Sequence of chain 1.A:
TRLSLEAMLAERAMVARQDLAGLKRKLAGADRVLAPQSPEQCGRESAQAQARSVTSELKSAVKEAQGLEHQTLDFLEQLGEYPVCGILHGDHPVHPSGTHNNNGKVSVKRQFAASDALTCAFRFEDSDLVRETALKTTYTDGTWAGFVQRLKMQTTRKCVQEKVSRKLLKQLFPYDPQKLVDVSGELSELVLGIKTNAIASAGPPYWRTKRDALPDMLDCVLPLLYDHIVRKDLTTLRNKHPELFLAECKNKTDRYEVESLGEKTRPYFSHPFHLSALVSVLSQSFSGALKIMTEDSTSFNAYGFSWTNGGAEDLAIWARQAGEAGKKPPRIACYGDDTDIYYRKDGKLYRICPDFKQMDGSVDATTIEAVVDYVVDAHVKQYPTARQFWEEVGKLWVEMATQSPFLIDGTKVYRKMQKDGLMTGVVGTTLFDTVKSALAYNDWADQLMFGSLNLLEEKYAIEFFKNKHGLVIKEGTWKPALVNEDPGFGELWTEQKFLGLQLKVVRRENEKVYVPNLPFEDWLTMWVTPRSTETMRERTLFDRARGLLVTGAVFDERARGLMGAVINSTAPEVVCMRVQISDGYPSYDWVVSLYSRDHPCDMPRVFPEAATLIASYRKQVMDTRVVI

Binding-site contacts:
Ligand atom C1' contacts residue TYR362 of chain 1.B at 3.3 Å (hydrophobic).
Ligand atom N3 contacts residue A4 of chain 1.G at 2.9 Å (h-bond).
Ligand atom N6 contacts residue U6 of chain 1.G at 2.9 Å (h-bond).
Ligand atom O4' contacts residue TYR330 of chain 1.B at 3.2 Å.
Ligand atom N1 contacts residue U8 of chain 1.G at 2.9 Å (h-bond).
Ligand atom OP2 contacts residue ALA227 of chain 1.B at 3.2 Å.
Ligand atom O4 contacts residue A4 of chain 1.G at 3.1 Å (h-bond).
Ligand atom OP1 contacts residue LYS237 of chain 1.B at 2.6 Å (salt-bridge).
Ligand atom N1 contacts residue U7 of chain 1.G at 2.8 Å (h-bond).
Ligand atom N1 contacts residue U6 of chain 1.G at 2.9 Å (h-bond).
Ligand atom O4 contacts residue A3 of chain 1.G at 3.0 Å (h-bond).
Ligand atom N1 contacts residue 2KH1 of chain 1.O at 2.6 Å (h-bond).
Ligand atom C2 contacts residue 2KH1 of chain 1.O at 3.3 Å.
Ligand atom O4' contacts residue GLY452 of chain 1.B at 3.0 Å (h-bond).
Ligand atom N3 contacts residue GLY452 of chain 1.B at 3.2 Å.
Ligand atom O2' contacts residue SER333 of chain 1.B at 2.8 Å (h-bond).
Ligand atom OP2 contacts residue ARG25 of chain 1.A at 3.1 Å (salt-bridge).
Ligand atom N6 contacts residue U7 of chain 1.G at 3.0 Å (h-bond).
Ligand atom O2' contacts residue GLY331 of chain 1.B at 3.0 Å (h-bond).
Ligand atom O2' contacts residue GLY452 of chain 1.B at 2.7 Å (h-bond).
Ligand atom N3 contacts residue A5 of chain 1.G at 2.9 Å (h-bond).
Ligand atom O3' contacts residue SER333 of chain 1.B at 3.2 Å (h-bond).
Ligand atom O2 contacts residue A3 of chain 1.G at 3.3 Å (h-bond).
Ligand atom O4 contacts residue A5 of chain 1.G at 3.0 Å (h-bond).
Ligand atom O2' contacts residue TYR330 of chain 1.B at 2.3 Å (h-bond).
Ligand atom N9 contacts residue TYR295 of chain 1.B at 3.1 Å.
Ligand atom C8 contacts residue TYR295 of chain 1.B at 3.0 Å (hydrophobic).
Ligand atom OP1 contacts residue LYS277 of chain 1.B at 2.7 Å (salt-bridge).
Ligand atom N6 contacts residue U8 of chain 1.G at 3.0 Å (h-bond).
Ligand atom N3 contacts residue A3 of chain 1.G at 3.0 Å (h-bond).
Ligand atom C2 contacts residue U7 of chain 1.G at 3.3 Å.
Ligand atom OP1 contacts residue GLN311 of chain 1.B at 2.9 Å (h-bond).
Ligand atom O2 contacts residue A5 of chain 1.G at 3.3 Å (h-bond).
Ligand atom N6 contacts residue 2KH1 of chain 1.O at 2.9 Å (h-bond).
Ligand atom OP1 contacts residue SER307 of chain 1.B at 2.9 Å (h-bond).
Ligand atom OP1 contacts residue TYR295 of chain 1.B at 2.6 Å (h-bond).
Ligand atom OP2 contacts residue SER228 of chain 1.B at 2.9 Å (h-bond).
Ligand atom O4' contacts residue TYR295 of chain 1.B at 3.0 Å.
Ligand atom O2' contacts residue GLY455 of chain 1.B at 3.2 Å (h-bond).
Ligand atom OP2 contacts residue ILE226 of chain 1.B at 3.0 Å (h-bond).

This small molecule binds to this protein.
Small molecule (SMILES): Nc1ccn([C@@H]2O[C@H](COP(=O)=O)[C@@H](O[P](=O)(O)OC[C@H]3O[C@@H](n4cnc5c(N)ncnc54)[C@H](O)[C@@H]3O[P](=O)(O)OC[C@H]3O[C@@H](n4cnc5c(N)ncnc54)[C@H](O)[C@@H]3O[P](=O)(O)OC[C@H]3O[C@@H](n4cnc5c(N)ncnc54)[C@H](O)[C@@H]3O[P](=O)(O)OC[C@H]3O[C@@H](n4cnc5c(N)ncnc54)[C@H](O)[C@@H]3O[P](=O)(O)OC[C@H]3O[C@@H](n4ccc(=O)[nH]c4=O)[C@H](O)[C@@H]3O[P](=O)(O)OC[C@H]3O[C@@H](n4ccc(=O)[nH]c4=O)[C@H](O)[C@@H]3O[P](=O)(O)OC[C@H]3O[C@@H](n4ccc(=O)[nH]c4=O)[C@H](O)[C@@H]3O)[C@H]2O)c(=O)n1

Sequence of chain 1.B:
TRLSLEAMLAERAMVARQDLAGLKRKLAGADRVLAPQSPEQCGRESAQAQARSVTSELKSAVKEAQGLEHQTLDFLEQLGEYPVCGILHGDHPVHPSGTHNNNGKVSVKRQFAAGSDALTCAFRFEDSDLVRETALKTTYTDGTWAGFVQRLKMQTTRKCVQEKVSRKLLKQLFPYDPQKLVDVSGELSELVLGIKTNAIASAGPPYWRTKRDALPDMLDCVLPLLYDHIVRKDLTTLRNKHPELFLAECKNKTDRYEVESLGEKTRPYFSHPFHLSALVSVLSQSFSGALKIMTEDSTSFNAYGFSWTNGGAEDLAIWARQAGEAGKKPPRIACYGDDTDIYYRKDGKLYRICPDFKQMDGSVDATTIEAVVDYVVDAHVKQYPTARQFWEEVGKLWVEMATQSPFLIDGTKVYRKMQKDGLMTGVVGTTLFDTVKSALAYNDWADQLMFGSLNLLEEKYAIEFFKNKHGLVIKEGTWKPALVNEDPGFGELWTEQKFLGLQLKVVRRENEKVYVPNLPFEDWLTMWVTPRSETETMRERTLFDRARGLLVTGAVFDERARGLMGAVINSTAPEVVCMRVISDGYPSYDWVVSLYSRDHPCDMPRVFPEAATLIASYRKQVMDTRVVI